Binding-site contacts:
Ligand atom C19 contacts residue ALA379 of chain 1.B at 3.7 Å (hydrophobic).
Ligand atom C12 contacts residue SER275 of chain 1.B at 3.4 Å.
Ligand atom C2 contacts residue PHE193 of chain 1.B at 3.5 Å (hydrophobic).
Ligand atom C23 contacts residue ALA379 of chain 1.B at 3.5 Å (hydrophobic).
Ligand atom C4 contacts residue PHE193 of chain 1.B at 3.6 Å (hydrophobic).
Ligand atom C11 contacts residue ALA244 of chain 1.B at 3.5 Å (hydrophobic).
Ligand atom O18 contacts residue ILE351 of chain 1.B at 3.6 Å.
Ligand atom N9 contacts residue PHE193 of chain 1.B at 3.6 Å.
Ligand atom C5 contacts residue PHE193 of chain 1.B at 3.6 Å (hydrophobic).
Ligand atom C24 contacts residue ALA379 of chain 1.B at 3.5 Å (hydrophobic).
Ligand atom N3 contacts residue TYR18 of chain 1.A at 3.6 Å.
Ligand atom C7 contacts residue TYR18 of chain 1.A at 3.6 Å (hydrophobic).
Ligand atom N9 contacts residue ASP219 of chain 1.B at 2.9 Å (salt-bridge).
Ligand atom C13 contacts residue SER275 of chain 1.B at 3.5 Å.
Ligand atom C17 contacts residue ILE351 of chain 1.B at 3.6 Å (hydrophobic).
Ligand atom C15 contacts residue VAL242 of chain 1.B at 3.6 Å (hydrophobic).
Ligand atom C16 contacts residue HIS191 of chain 1.B at 3.5 Å.
Ligand atom C11 contacts residue ASP219 of chain 1.B at 3.6 Å.
Ligand atom C13 contacts residue ILE351 of chain 1.B at 3.5 Å (hydrophobic).
Ligand atom C6 contacts residue PHE193 of chain 1.B at 3.5 Å (hydrophobic).
Ligand atom C1 contacts residue ARG196 of chain 1.B at 3.7 Å.
Ligand atom O8 contacts residue TYR18 of chain 1.A at 3.6 Å.
Ligand atom C1 contacts residue PHE193 of chain 1.B at 3.7 Å (hydrophobic).
Ligand atom C25 contacts residue TYR188 of chain 1.B at 3.6 Å (hydrophobic).
Ligand atom C22 contacts residue ALA379 of chain 1.B at 3.5 Å (hydrophobic).
Ligand atom O8 contacts residue ARG311 of chain 1.B at 3.7 Å.
Ligand atom C14 contacts residue ILE351 of chain 1.B at 3.6 Å (hydrophobic).
Ligand atom N3 contacts residue ASP16 of chain 1.A at 3.6 Å (salt-bridge).
Ligand atom O18 contacts residue ILE309 of chain 1.B at 3.6 Å.
Ligand atom O8 contacts residue PHE193 of chain 1.B at 3.6 Å.
Ligand atom C5 contacts residue TYR18 of chain 1.A at 3.6 Å (hydrophobic).
Ligand atom C4 contacts residue TYR18 of chain 1.A at 3.4 Å (hydrophobic).
Ligand atom C26 contacts residue ARG349 of chain 1.B at 3.6 Å.
Ligand atom C2 contacts residue ARG196 of chain 1.B at 3.2 Å.
Ligand atom C6 contacts residue TYR18 of chain 1.A at 3.7 Å (hydrophobic).
Ligand atom N9 contacts residue TYR18 of chain 1.A at 3.6 Å.
Ligand atom C7 contacts residue PHE193 of chain 1.B at 3.5 Å (hydrophobic).
Ligand atom C15 contacts residue HIS191 of chain 1.B at 3.5 Å.
Ligand atom C25 contacts residue ALA379 of chain 1.B at 3.6 Å (hydrophobic).
Ligand atom C4 contacts residue ASP219 of chain 1.B at 3.4 Å.

This small molecule binds to this protein.
Small molecule (SMILES): Cc1ccc2nc(-c3ccc(CNC(=O)c4cccnc4)cc3)oc2c1

Sequence of chain 1.A:
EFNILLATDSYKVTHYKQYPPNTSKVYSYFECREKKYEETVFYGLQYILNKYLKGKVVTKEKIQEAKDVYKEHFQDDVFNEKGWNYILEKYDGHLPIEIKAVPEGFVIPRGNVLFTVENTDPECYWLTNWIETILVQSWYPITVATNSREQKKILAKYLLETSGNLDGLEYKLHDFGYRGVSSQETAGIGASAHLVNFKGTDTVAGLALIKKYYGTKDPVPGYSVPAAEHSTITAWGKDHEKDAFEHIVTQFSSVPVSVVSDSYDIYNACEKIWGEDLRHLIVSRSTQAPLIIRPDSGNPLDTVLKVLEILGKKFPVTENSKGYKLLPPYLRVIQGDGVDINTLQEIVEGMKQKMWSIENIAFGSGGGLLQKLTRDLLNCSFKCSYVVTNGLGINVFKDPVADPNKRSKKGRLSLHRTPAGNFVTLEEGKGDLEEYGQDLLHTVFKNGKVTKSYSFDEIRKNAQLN

Sequence of chain 1.B:
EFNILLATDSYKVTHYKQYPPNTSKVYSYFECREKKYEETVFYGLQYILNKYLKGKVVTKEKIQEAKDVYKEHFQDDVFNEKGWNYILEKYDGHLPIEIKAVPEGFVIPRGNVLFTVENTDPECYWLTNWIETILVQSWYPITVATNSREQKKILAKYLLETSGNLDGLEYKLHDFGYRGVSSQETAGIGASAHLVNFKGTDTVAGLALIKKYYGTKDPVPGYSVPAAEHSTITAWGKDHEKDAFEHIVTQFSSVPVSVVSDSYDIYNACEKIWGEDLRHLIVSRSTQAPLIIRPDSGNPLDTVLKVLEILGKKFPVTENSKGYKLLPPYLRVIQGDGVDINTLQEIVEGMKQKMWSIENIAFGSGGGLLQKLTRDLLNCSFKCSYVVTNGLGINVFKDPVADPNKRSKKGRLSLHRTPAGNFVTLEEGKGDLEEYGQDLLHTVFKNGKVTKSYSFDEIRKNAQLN